A small-molecule ligand and the protein it binds are described below.
Small molecule (SMILES): O=C1c2cccc3[nH]nc(c23)CCN1[C@@H]1CN2CCC1CC2

Sequence of chain 1.B:
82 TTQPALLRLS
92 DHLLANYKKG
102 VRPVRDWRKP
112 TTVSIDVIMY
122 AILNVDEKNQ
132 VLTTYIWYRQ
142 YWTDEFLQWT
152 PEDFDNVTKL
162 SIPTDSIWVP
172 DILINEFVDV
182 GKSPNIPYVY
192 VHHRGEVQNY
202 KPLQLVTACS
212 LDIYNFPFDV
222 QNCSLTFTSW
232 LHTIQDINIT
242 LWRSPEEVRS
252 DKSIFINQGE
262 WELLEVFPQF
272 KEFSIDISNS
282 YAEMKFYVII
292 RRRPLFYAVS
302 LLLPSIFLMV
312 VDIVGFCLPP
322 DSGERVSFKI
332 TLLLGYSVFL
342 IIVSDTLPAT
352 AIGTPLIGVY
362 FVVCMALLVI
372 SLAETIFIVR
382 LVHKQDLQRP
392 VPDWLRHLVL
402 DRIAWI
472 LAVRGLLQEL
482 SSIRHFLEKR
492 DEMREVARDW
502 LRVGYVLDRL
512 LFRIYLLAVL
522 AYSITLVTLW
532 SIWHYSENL

Binding-site contacts:
Ligand atom C15 contacts residue TRP138 of chain 1.B at 4.1 Å (hydrophobic).
Ligand atom C9 contacts residue ILE276 of chain 1.C at 4.0 Å (hydrophobic).
Ligand atom N3 contacts residue TRP138 of chain 1.B at 4.1 Å.
Ligand atom N1 contacts residue ARG140 of chain 1.B at 3.5 Å.
Ligand atom N2 contacts residue ASP277 of chain 1.C at 3.2 Å (salt-bridge).
Ligand atom C9 contacts residue TYR282 of chain 1.C at 4.2 Å (hydrophobic).
Ligand atom C16 contacts residue TYR282 of chain 1.C at 3.2 Å (hydrophobic).
Ligand atom C6 contacts residue ARG140 of chain 1.B at 3.3 Å.
Ligand atom C3 contacts residue ARG140 of chain 1.B at 3.7 Å.
Ligand atom C17 contacts residue TRP231 of chain 1.C at 3.8 Å (hydrophobic).
Ligand atom C4 contacts residue ARG140 of chain 1.B at 2.9 Å.
Ligand atom N4 contacts residue TRP231 of chain 1.C at 3.0 Å (h-bond).
Ligand atom C12 contacts residue TYR201 of chain 1.B at 4.3 Å (hydrophobic).
Ligand atom C11 contacts residue TRP138 of chain 1.B at 4.0 Å (hydrophobic).
Ligand atom C15 contacts residue PHE274 of chain 1.C at 4.0 Å (hydrophobic).
Ligand atom C16 contacts residue PHE274 of chain 1.C at 4.1 Å (hydrophobic).
Ligand atom C13 contacts residue TRP231 of chain 1.C at 3.8 Å (hydrophobic).
Ligand atom C13 contacts residue SER230 of chain 1.C at 3.8 Å.
Ligand atom C17 contacts residue TYR282 of chain 1.C at 3.4 Å (hydrophobic).
Ligand atom C5 contacts residue ARG140 of chain 1.B at 2.4 Å.
Ligand atom C3 contacts residue ILE119 of chain 1.B at 4.2 Å (hydrophobic).
Ligand atom C4 contacts residue ILE119 of chain 1.B at 4.1 Å (hydrophobic).
Ligand atom O1 contacts residue TRP138 of chain 1.B at 3.1 Å.
Ligand atom C7 contacts residue ASP277 of chain 1.C at 4.2 Å.
Ligand atom C3 contacts residue TRP138 of chain 1.B at 4.3 Å (hydrophobic).
Ligand atom C7 contacts residue ILE276 of chain 1.C at 4.2 Å (hydrophobic).
Ligand atom C13 contacts residue THR229 of chain 1.C at 4.2 Å.
Ligand atom N4 contacts residue SER230 of chain 1.C at 4.0 Å.
Ligand atom C1 contacts residue TRP138 of chain 1.B at 3.7 Å (hydrophobic).
Ligand atom C13 contacts residue ASN176 of chain 1.C at 4.0 Å.
Ligand atom C12 contacts residue TRP231 of chain 1.C at 3.5 Å (hydrophobic).
Ligand atom C10 contacts residue TYR282 of chain 1.C at 3.7 Å (hydrophobic).
Ligand atom C17 contacts residue SER230 of chain 1.C at 4.2 Å.
Ligand atom C5 contacts residue ILE119 of chain 1.B at 4.0 Å (hydrophobic).
Ligand atom C14 contacts residue ASN176 of chain 1.C at 3.8 Å.
Ligand atom C5 contacts residue ASP117 of chain 1.B at 4.2 Å.
Ligand atom C6 contacts residue ILE119 of chain 1.B at 4.0 Å (hydrophobic).
Ligand atom C8 contacts residue ILE119 of chain 1.B at 4.2 Å (hydrophobic).
Ligand atom N2 contacts residue ILE276 of chain 1.C at 3.8 Å.
Ligand atom N1 contacts residue ASP277 of chain 1.C at 4.0 Å.

Sequence of chain 1.C:
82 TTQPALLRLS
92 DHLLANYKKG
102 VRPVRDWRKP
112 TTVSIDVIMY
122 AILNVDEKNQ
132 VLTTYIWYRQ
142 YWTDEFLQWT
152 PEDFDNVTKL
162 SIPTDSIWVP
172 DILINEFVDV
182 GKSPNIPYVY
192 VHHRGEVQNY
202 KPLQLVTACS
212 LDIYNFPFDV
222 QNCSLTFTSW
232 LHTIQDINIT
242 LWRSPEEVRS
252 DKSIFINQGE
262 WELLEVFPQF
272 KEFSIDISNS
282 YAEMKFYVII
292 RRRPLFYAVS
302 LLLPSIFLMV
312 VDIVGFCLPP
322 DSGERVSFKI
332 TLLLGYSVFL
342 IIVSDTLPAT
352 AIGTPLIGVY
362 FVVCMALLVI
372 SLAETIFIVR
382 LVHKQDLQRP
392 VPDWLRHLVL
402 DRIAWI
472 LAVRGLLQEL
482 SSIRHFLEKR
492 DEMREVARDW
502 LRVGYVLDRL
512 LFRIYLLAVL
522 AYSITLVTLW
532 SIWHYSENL